Sequence of chain 59.D:
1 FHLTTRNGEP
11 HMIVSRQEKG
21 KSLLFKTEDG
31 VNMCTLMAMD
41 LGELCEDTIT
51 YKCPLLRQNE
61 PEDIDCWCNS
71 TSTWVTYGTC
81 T

Binding-site contacts:
Ligand atom O6 contacts residue GLU46 of chain 59.D at 3.8 Å.
Ligand atom C2 contacts residue NAG1 of chain 59.T at 4.1 Å.
Ligand atom C6 contacts residue CYS45 of chain 59.D at 4.4 Å (hydrophobic).
Ligand atom O7 contacts residue ASN75 of chain 59.C at 3.2 Å (h-bond).
Ligand atom O7 contacts residue MET126 of chain 59.C at 3.1 Å.
Ligand atom O6 contacts residue CYS45 of chain 59.D at 3.4 Å (h-bond).
Ligand atom C5 contacts residue NAG1 of chain 59.T at 3.7 Å.
Ligand atom O6 contacts residue ASN75 of chain 59.C at 3.8 Å.
Ligand atom C5 contacts residue ASN75 of chain 59.C at 3.2 Å.
Ligand atom C7 contacts residue ASN75 of chain 59.C at 2.8 Å.
Ligand atom N2 contacts residue ASN75 of chain 59.C at 3.0 Å (h-bond).
Ligand atom C6 contacts residue ASN75 of chain 59.C at 3.8 Å.
Ligand atom C4 contacts residue NAG1 of chain 59.T at 2.9 Å.
Ligand atom C3 contacts residue NAG1 of chain 59.T at 3.3 Å.
Ligand atom C4 contacts residue ASN75 of chain 59.C at 4.0 Å.
Ligand atom C1 contacts residue ASN75 of chain 59.C at 1.3 Å.
Ligand atom C2 contacts residue ASN75 of chain 59.C at 2.6 Å.
Ligand atom O6 contacts residue THR48 of chain 59.D at 4.0 Å.
Ligand atom C8 contacts residue ASN75 of chain 59.C at 3.0 Å.
Ligand atom O6 contacts residue NAG1 of chain 59.T at 4.1 Å.
Ligand atom O5 contacts residue THR48 of chain 59.D at 4.0 Å.
Ligand atom C8 contacts residue MET126 of chain 59.C at 3.7 Å (hydrophobic).
Ligand atom C7 contacts residue MET126 of chain 59.C at 3.8 Å (hydrophobic).
Ligand atom O4 contacts residue NAG1 of chain 59.T at 1.6 Å.
Ligand atom C6 contacts residue THR48 of chain 59.D at 4.4 Å.
Ligand atom C6 contacts residue NAG1 of chain 59.T at 3.4 Å.
Ligand atom C8 contacts residue PHE98 of chain 59.C at 3.6 Å (hydrophobic).
Ligand atom O3 contacts residue NAG1 of chain 59.T at 2.4 Å (h-bond).
Ligand atom C3 contacts residue ASN75 of chain 59.C at 3.5 Å.
Ligand atom O5 contacts residue ASN75 of chain 59.C at 2.1 Å (h-bond).

Sequence of chain 59.C:
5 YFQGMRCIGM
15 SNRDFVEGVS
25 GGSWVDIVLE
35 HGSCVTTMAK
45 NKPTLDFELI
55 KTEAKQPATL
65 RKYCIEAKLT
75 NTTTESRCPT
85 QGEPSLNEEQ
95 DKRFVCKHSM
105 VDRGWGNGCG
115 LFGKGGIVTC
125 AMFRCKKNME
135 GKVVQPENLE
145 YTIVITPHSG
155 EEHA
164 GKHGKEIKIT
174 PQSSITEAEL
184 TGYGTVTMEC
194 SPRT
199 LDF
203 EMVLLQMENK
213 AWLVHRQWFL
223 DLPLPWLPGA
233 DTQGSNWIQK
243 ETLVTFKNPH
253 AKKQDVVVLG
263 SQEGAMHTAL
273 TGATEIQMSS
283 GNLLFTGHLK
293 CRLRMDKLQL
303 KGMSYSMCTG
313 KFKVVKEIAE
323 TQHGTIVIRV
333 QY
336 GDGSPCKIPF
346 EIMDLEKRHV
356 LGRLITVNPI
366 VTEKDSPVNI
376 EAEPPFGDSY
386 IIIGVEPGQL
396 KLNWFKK

The small molecule below binds the protein below.
Small molecule (SMILES): CC(=O)N[C@@H]1[C@@H](O)[C@H](O)[C@@H](CO)O[C@H]1O